Binding-site contacts:
Ligand atom C6 contacts residue ARG24 of chain 1.A at 3.6 Å.
Ligand atom C5 contacts residue ARG24 of chain 1.A at 3.9 Å.
Ligand atom C2 contacts residue TRP7 of chain 1.A at 2.5 Å (hydrophobic).
Ligand atom C4 contacts residue TRP7 of chain 1.A at 4.3 Å (hydrophobic).
Ligand atom O6 contacts residue ARG24 of chain 1.A at 2.8 Å (salt-bridge).
Ligand atom O2 contacts residue GLU6 of chain 1.A at 3.4 Å (salt-bridge).
Ligand atom O2 contacts residue TRP7 of chain 1.A at 2.9 Å.
Ligand atom C1 contacts residue ARG24 of chain 1.A at 3.7 Å.
Ligand atom C6 contacts residue TRP7 of chain 1.A at 4.3 Å (hydrophobic).
Ligand atom C3 contacts residue TRP7 of chain 1.A at 3.8 Å (hydrophobic).
Ligand atom O5 contacts residue ARG24 of chain 1.A at 3.0 Å (salt-bridge).
Ligand atom C3 contacts residue GLU6 of chain 1.A at 3.7 Å.
Ligand atom O2 contacts residue ASP5 of chain 1.A at 4.2 Å.
Ligand atom O3 contacts residue GLU6 of chain 1.A at 2.7 Å (salt-bridge).
Ligand atom C5 contacts residue TRP7 of chain 1.A at 3.7 Å (hydrophobic).
Ligand atom C2 contacts residue GLU6 of chain 1.A at 4.2 Å.
Ligand atom O5 contacts residue TRP7 of chain 1.A at 2.3 Å.
Ligand atom C1 contacts residue TRP7 of chain 1.A at 1.5 Å (hydrophobic).
Ligand atom O3 contacts residue TRP7 of chain 1.A at 4.4 Å.

Sequence of chain 1.A:
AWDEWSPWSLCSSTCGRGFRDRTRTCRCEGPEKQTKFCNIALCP

The small molecule below binds the protein below.
Small molecule (SMILES): OC[C@H]1O[C@H](O)[C@@H](O)[C@@H](O)[C@@H]1O